The small molecule below binds the protein below.
Small molecule (SMILES): O=C[C@H](O)[C@@H](O)[C@@H](O)[C@H](O)C(=O)O

Binding-site contacts:
Ligand atom O4 contacts residue GLU41 of chain 1.A at 3.6 Å.
Ligand atom C6 contacts residue CA1 of chain 1.F at 3.5 Å.
Ligand atom C5 contacts residue CA1 of chain 1.H at 3.3 Å.
Ligand atom C6 contacts residue ASN115 of chain 1.A at 3.9 Å.
Ligand atom O6B contacts residue GLN113 of chain 1.A at 3.7 Å.
Ligand atom O6A contacts residue GLN113 of chain 1.A at 4.1 Å.
Ligand atom O6A contacts residue ASP87 of chain 1.A at 3.1 Å (salt-bridge).
Ligand atom O3 contacts residue CA1 of chain 1.H at 4.3 Å.
Ligand atom C6 contacts residue GLU41 of chain 1.A at 3.9 Å.
Ligand atom C6 contacts residue CA1 of chain 1.H at 3.1 Å.
Ligand atom C5 contacts residue GLN113 of chain 1.A at 4.0 Å.
Ligand atom O6A contacts residue AQA2 of chain 1.C at 4.4 Å.
Ligand atom O5 contacts residue GLN113 of chain 1.A at 4.3 Å.
Ligand atom O5 contacts residue AQA2 of chain 1.C at 3.5 Å (h-bond).
Ligand atom C5 contacts residue GLU41 of chain 1.A at 4.0 Å.
Ligand atom O6A contacts residue GLU41 of chain 1.A at 3.2 Å (salt-bridge).
Ligand atom O2 contacts residue ASN137 of chain 1.A at 3.1 Å (h-bond).
Ligand atom O6B contacts residue CA1 of chain 1.F at 3.8 Å.
Ligand atom O6A contacts residue CA1 of chain 1.H at 2.3 Å.
Ligand atom O5 contacts residue GLU41 of chain 1.A at 3.3 Å (salt-bridge).
Ligand atom O6B contacts residue THR90 of chain 1.A at 4.1 Å.
Ligand atom O6A contacts residue CA1 of chain 1.F at 2.6 Å.
Ligand atom C5 contacts residue ASN137 of chain 1.A at 4.4 Å.
Ligand atom O1 contacts residue ASN137 of chain 1.A at 4.0 Å.
Ligand atom O5 contacts residue CA1 of chain 1.H at 2.4 Å.
Ligand atom C1 contacts residue ASN137 of chain 1.A at 4.1 Å.
Ligand atom O6A contacts residue GLU86 of chain 1.A at 3.0 Å (salt-bridge).
Ligand atom O6B contacts residue ASP87 of chain 1.A at 4.2 Å.
Ligand atom C6 contacts residue ASP87 of chain 1.A at 3.9 Å.
Ligand atom C6 contacts residue GLU86 of chain 1.A at 4.2 Å.
Ligand atom O3 contacts residue GLU41 of chain 1.A at 3.7 Å.
Ligand atom C6 contacts residue GLN113 of chain 1.A at 3.8 Å.
Ligand atom C2 contacts residue ASN137 of chain 1.A at 4.3 Å.
Ligand atom O6B contacts residue CA1 of chain 1.H at 4.3 Å.
Ligand atom C4 contacts residue CA1 of chain 1.H at 4.4 Å.
Ligand atom O6B contacts residue ASN115 of chain 1.A at 2.9 Å (h-bond).
Ligand atom C4 contacts residue ASN115 of chain 1.A at 4.4 Å.
Ligand atom C4 contacts residue GLU41 of chain 1.A at 4.2 Å.
Ligand atom C5 contacts residue ASN115 of chain 1.A at 4.2 Å.

Sequence of chain 1.A:
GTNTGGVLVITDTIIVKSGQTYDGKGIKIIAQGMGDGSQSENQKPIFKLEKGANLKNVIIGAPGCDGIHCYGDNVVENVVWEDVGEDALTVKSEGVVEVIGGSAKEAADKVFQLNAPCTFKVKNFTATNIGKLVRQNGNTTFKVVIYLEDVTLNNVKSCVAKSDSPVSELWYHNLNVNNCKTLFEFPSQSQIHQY